Binding-site contacts:
Ligand atom O7 contacts residue GLU294 of chain 1.D at 4.1 Å.
Ligand atom C8 contacts residue MET305 of chain 1.D at 4.1 Å (hydrophobic).
Ligand atom C2 contacts residue ASN304 of chain 1.D at 2.4 Å.
Ligand atom C8 contacts residue ASN304 of chain 1.D at 4.4 Å.
Ligand atom N2 contacts residue ASN304 of chain 1.D at 2.9 Å (h-bond).
Ligand atom O7 contacts residue ASN304 of chain 1.D at 3.2 Å (h-bond).
Ligand atom C1 contacts residue ASN304 of chain 1.D at 1.4 Å.
Ligand atom C4 contacts residue ASN304 of chain 1.D at 4.2 Å.
Ligand atom C7 contacts residue ASN304 of chain 1.D at 3.2 Å.
Ligand atom O5 contacts residue ASN304 of chain 1.D at 2.4 Å (h-bond).
Ligand atom C3 contacts residue ASN304 of chain 1.D at 3.8 Å.
Ligand atom C8 contacts residue GLU294 of chain 1.D at 4.5 Å.
Ligand atom C5 contacts residue ASN304 of chain 1.D at 3.7 Å.

Sequence of chain 1.D:
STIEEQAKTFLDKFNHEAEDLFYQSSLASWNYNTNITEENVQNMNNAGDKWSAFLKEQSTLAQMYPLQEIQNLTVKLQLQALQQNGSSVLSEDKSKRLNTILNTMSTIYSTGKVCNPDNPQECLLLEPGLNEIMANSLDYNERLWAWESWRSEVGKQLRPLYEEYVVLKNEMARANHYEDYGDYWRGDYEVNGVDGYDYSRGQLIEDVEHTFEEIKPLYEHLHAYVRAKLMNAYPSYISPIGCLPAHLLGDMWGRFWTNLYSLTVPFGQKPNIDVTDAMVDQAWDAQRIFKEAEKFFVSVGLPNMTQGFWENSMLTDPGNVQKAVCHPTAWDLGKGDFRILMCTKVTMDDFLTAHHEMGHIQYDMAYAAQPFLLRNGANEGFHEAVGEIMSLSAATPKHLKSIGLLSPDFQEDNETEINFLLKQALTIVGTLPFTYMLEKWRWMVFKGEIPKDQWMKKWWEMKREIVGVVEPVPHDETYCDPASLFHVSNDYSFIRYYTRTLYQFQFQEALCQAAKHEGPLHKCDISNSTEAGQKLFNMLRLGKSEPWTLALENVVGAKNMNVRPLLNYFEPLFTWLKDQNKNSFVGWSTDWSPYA

A protein and the small-molecule ligand that binds it are described below.
Small molecule (SMILES): CC(=O)N[C@@H]1[C@@H](O)[C@H](O)[C@@H](CO)O[C@H]1O